Binding-site contacts:
Ligand atom O2A contacts residue GLY218 of chain 1.B at 3.4 Å.
Ligand atom N3 contacts residue VAL268 of chain 1.B at 2.7 Å (h-bond).
Ligand atom N3 contacts residue TRP267 of chain 1.B at 3.4 Å.
Ligand atom C6' contacts residue TRP136 of chain 1.B at 3.5 Å (hydrophobic).
Ligand atom O4' contacts residue VAL287 of chain 1.B at 3.5 Å (h-bond).
Ligand atom C2 contacts residue TRP267 of chain 1.B at 3.5 Å (hydrophobic).
Ligand atom O2 contacts residue LEU270 of chain 1.B at 2.9 Å (h-bond).
Ligand atom O4 contacts residue VAL268 of chain 1.B at 3.0 Å (h-bond).
Ligand atom O4C contacts residue PHE15 of chain 1.B at 3.4 Å.
Ligand atom O1A contacts residue GLY285 of chain 1.B at 3.0 Å.
Ligand atom C5M contacts residue THR248 of chain 1.B at 3.5 Å.
Ligand atom O4 contacts residue ALA247 of chain 1.B at 3.4 Å.
Ligand atom C4 contacts residue VAL268 of chain 1.B at 3.4 Å (hydrophobic).
Ligand atom C5M contacts residue GLY218 of chain 1.B at 3.4 Å.
Ligand atom C2 contacts residue VAL268 of chain 1.B at 3.6 Å (hydrophobic).
Ligand atom O3B contacts residue ALA12 of chain 1.B at 3.4 Å.
Ligand atom C7' contacts residue SER10 of chain 1.B at 3.5 Å.
Ligand atom O1B contacts residue HIS283 of chain 1.B at 3.1 Å (h-bond).
Ligand atom O1A contacts residue VAL287 of chain 1.B at 2.8 Å (h-bond).
Ligand atom C4 contacts residue TRP267 of chain 1.B at 3.6 Å (hydrophobic).
Ligand atom C4' contacts residue ASP137 of chain 1.B at 3.4 Å.
Ligand atom O2A contacts residue THR288 of chain 1.B at 2.5 Å (h-bond).
Ligand atom O1A contacts residue THR288 of chain 1.B at 2.8 Å (h-bond).
Ligand atom O3C contacts residue PHE15 of chain 1.B at 3.4 Å.
Ligand atom C3' contacts residue GLY286 of chain 1.B at 3.5 Å.
Ligand atom N1 contacts residue TRP267 of chain 1.B at 3.5 Å.
Ligand atom PA contacts residue THR288 of chain 1.B at 3.4 Å.
Ligand atom O4' contacts residue ASP137 of chain 1.B at 2.7 Å (salt-bridge).
Ligand atom O3' contacts residue GLY285 of chain 1.B at 3.6 Å.
Ligand atom O1A contacts residue GLY286 of chain 1.B at 3.3 Å (h-bond).
Ligand atom O5C contacts residue ALA12 of chain 1.B at 3.4 Å.
Ligand atom O4 contacts residue TRP267 of chain 1.B at 3.3 Å.
Ligand atom C6 contacts residue TRP267 of chain 1.B at 3.5 Å (hydrophobic).
Ligand atom O2B contacts residue SER219 of chain 1.B at 2.7 Å (h-bond).
Ligand atom O2A contacts residue HIS283 of chain 1.B at 3.2 Å.
Ligand atom O3A contacts residue HIS283 of chain 1.B at 3.5 Å (h-bond).
Ligand atom O4' contacts residue GLY286 of chain 1.B at 3.4 Å.
Ligand atom O3' contacts residue GLY286 of chain 1.B at 2.9 Å (h-bond).
Ligand atom O2 contacts residue ASN195 of chain 1.B at 3.2 Å.
Ligand atom O3C contacts residue VAL287 of chain 1.B at 3.3 Å.

Sequence of chain 1.B:
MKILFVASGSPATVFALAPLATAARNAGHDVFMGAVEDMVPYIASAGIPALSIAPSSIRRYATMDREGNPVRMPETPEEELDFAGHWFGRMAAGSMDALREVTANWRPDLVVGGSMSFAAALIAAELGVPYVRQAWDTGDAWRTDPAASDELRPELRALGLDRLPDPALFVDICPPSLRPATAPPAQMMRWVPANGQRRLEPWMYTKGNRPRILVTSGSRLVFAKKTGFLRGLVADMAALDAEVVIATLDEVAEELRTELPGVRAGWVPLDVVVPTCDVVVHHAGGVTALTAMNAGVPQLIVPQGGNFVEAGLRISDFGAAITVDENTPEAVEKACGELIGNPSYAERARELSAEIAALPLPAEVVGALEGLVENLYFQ

This small molecule binds to this protein.
Small molecule (SMILES): Cc1cn([C@H]2C[C@H](O)[C@@H](COP(=O)(O)OP(=O)(O)O[C@@H]3C[C@@H](O)[C@H](O)[C@@H](C)C3)O2)c(=O)[nH]c1=O